A protein and the small-molecule ligand that binds it are described below.
Small molecule (SMILES): Nc1nc(=O)c2ncn([C@@H]3O[C@H](CO[P](=O)(O)O[C@H]4[C@@H](O)[C@H](N)O[C@@H]4CO[P](=O)(O)O[C@H]4[C@@H](O)[C@H](n5cnc6c(N)ncnc65)O[C@@H]4CO)[C@@H](O[P](=O)(O)OC[C@H]4O[C@@H](n5cnc6c(N)ncnc65)[C@H](O)[C@@H]4O)[C@H]3O)c2[nH]1

Sequence of chain 1.A:
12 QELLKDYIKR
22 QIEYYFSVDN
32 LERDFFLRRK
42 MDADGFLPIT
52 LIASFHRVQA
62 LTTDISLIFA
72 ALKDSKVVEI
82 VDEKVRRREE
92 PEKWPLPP

Binding-site contacts:
Ligand atom C6 contacts residue PHE37 of chain 1.A at 3.4 Å (hydrophobic).
Ligand atom O3' contacts residue ARG58 of chain 1.A at 3.4 Å.
Ligand atom OP2 contacts residue HIS57 of chain 1.A at 3.6 Å.
Ligand atom C6 contacts residue HIS57 of chain 1.A at 3.5 Å.
Ligand atom C6 contacts residue TYR25 of chain 1.A at 3.5 Å (hydrophobic).
Ligand atom O2' contacts residue LEU38 of chain 1.A at 3.5 Å (h-bond).
Ligand atom N2 contacts residue GLN22 of chain 1.A at 3.0 Å (h-bond).
Ligand atom N9 contacts residue TYR25 of chain 1.A at 3.5 Å.
Ligand atom C2 contacts residue PHE37 of chain 1.A at 3.4 Å (hydrophobic).
Ligand atom C3' contacts residue ASP35 of chain 1.A at 3.5 Å.
Ligand atom O2' contacts residue HIS57 of chain 1.A at 3.4 Å.
Ligand atom N9 contacts residue HIS57 of chain 1.A at 3.5 Å.
Ligand atom O2' contacts residue TYR26 of chain 1.A at 3.3 Å.
Ligand atom N7 contacts residue HIS57 of chain 1.A at 3.0 Å (h-bond).
Ligand atom C5 contacts residue HIS57 of chain 1.A at 3.4 Å.
Ligand atom N7 contacts residue PHE56 of chain 1.A at 3.5 Å.
Ligand atom OP1 contacts residue HIS57 of chain 1.A at 3.5 Å (h-bond).
Ligand atom C5 contacts residue TYR25 of chain 1.A at 3.4 Å (hydrophobic).
Ligand atom N6 contacts residue SER55 of chain 1.A at 2.8 Å (h-bond).
Ligand atom N1 contacts residue TYR25 of chain 1.A at 3.6 Å.
Ligand atom O2' contacts residue ASP35 of chain 1.A at 2.7 Å (salt-bridge).
Ligand atom C4 contacts residue PHE37 of chain 1.A at 3.5 Å (hydrophobic).
Ligand atom OP1 contacts residue TYR26 of chain 1.A at 2.6 Å (h-bond).
Ligand atom O3' contacts residue ASP35 of chain 1.A at 2.5 Å (salt-bridge).
Ligand atom N7 contacts residue PHE37 of chain 1.A at 3.5 Å.
Ligand atom C8 contacts residue TYR25 of chain 1.A at 3.5 Å (hydrophobic).
Ligand atom C8 contacts residue HIS57 of chain 1.A at 3.3 Å.
Ligand atom OP1 contacts residue ARG58 of chain 1.A at 2.9 Å (salt-bridge).
Ligand atom OP1 contacts residue ARG34 of chain 1.A at 2.9 Å (salt-bridge).
Ligand atom N3 contacts residue PHE37 of chain 1.A at 3.4 Å.
Ligand atom N1 contacts residue PHE37 of chain 1.A at 3.5 Å.
Ligand atom O6 contacts residue TYR25 of chain 1.A at 3.5 Å.
Ligand atom O4' contacts residue ARG58 of chain 1.A at 3.2 Å.
Ligand atom C4 contacts residue TYR25 of chain 1.A at 3.4 Å (hydrophobic).
Ligand atom C8 contacts residue PHE56 of chain 1.A at 3.5 Å (hydrophobic).
Ligand atom O2' contacts residue PHE37 of chain 1.A at 3.2 Å.
Ligand atom N7 contacts residue TYR25 of chain 1.A at 3.3 Å.
Ligand atom C5 contacts residue PHE37 of chain 1.A at 3.5 Å (hydrophobic).
Ligand atom N3 contacts residue GLN22 of chain 1.A at 3.0 Å (h-bond).
Ligand atom C4 contacts residue HIS57 of chain 1.A at 3.4 Å.